Binding-site contacts:
Ligand atom C6 contacts residue LYS121 of chain 1.A at 3.7 Å.
Ligand atom PB contacts residue MG1 of chain 1.R at 3.4 Å.
Ligand atom O6 contacts residue LYS151 of chain 1.A at 3.4 Å (salt-bridge).
Ligand atom N2 contacts residue LEU124 of chain 1.A at 3.4 Å.
Ligand atom O2G contacts residue LYS20 of chain 1.A at 2.8 Å (salt-bridge).
Ligand atom N3B contacts residue GLY17 of chain 1.A at 3.3 Å (h-bond).
Ligand atom N7 contacts residue ASN120 of chain 1.A at 3.3 Å (h-bond).
Ligand atom O2' contacts residue PHE32 of chain 1.A at 3.3 Å.
Ligand atom O6 contacts residue SER149 of chain 1.A at 3.5 Å.
Ligand atom O1A contacts residue SER21 of chain 1.A at 3.4 Å (h-bond).
Ligand atom O2G contacts residue GLY64 of chain 1.A at 3.1 Å.
Ligand atom O1B contacts residue VAL18 of chain 1.A at 3.3 Å (h-bond).
Ligand atom O1B contacts residue GLY17 of chain 1.A at 3.6 Å.
Ligand atom N7 contacts residue ALA22 of chain 1.A at 3.5 Å.
Ligand atom N2 contacts residue ASP123 of chain 1.A at 2.8 Å (salt-bridge).
Ligand atom O2G contacts residue GLY17 of chain 1.A at 3.3 Å (h-bond).
Ligand atom O1B contacts residue LYS20 of chain 1.A at 2.7 Å (salt-bridge).
Ligand atom O2B contacts residue LYS20 of chain 1.A at 3.7 Å.
Ligand atom PG contacts residue MG1 of chain 1.R at 3.4 Å.
Ligand atom O2G contacts residue VAL16 of chain 1.A at 3.3 Å.
Ligand atom O6 contacts residue ASN120 of chain 1.A at 3.4 Å (h-bond).
Ligand atom C2 contacts residue ASP123 of chain 1.A at 3.6 Å.
Ligand atom O1A contacts residue GLY19 of chain 1.A at 3.7 Å.
Ligand atom O6 contacts residue ASP123 of chain 1.A at 3.4 Å (salt-bridge).
Ligand atom PB contacts residue LYS20 of chain 1.A at 3.6 Å.
Ligand atom O2B contacts residue MG1 of chain 1.R at 2.2 Å.
Ligand atom O4' contacts residue LYS121 of chain 1.A at 3.0 Å (salt-bridge).
Ligand atom O1A contacts residue ALA22 of chain 1.A at 2.8 Å (h-bond).
Ligand atom C6 contacts residue ASP123 of chain 1.A at 3.5 Å.
Ligand atom N7 contacts residue ALA150 of chain 1.A at 3.6 Å.
Ligand atom O3A contacts residue GLY19 of chain 1.A at 3.2 Å (h-bond).
Ligand atom C5' contacts residue GLY17 of chain 1.A at 3.5 Å.
Ligand atom O2B contacts residue SER21 of chain 1.A at 3.0 Å (h-bond).
Ligand atom O6 contacts residue ALA150 of chain 1.A at 2.7 Å (h-bond).
Ligand atom C8 contacts residue ALA22 of chain 1.A at 3.4 Å (hydrophobic).
Ligand atom N1 contacts residue ASP123 of chain 1.A at 2.7 Å (salt-bridge).
Ligand atom O1B contacts residue GLY19 of chain 1.A at 3.1 Å (h-bond).
Ligand atom O6 contacts residue LYS121 of chain 1.A at 3.5 Å.
Ligand atom O1G contacts residue MG1 of chain 1.R at 2.2 Å.
Ligand atom N3B contacts residue MG1 of chain 1.R at 3.5 Å.

A protein and the small-molecule ligand that binds it are described below.
Small molecule (SMILES): Nc1nc2c(ncn2[C@@H]2O[C@H](CO[P](=O)(O)O[P](=O)(O)NP(=O)(O)O)[C@@H](O)[C@H]2O)c(=O)[nH]1

Sequence of chain 1.A:
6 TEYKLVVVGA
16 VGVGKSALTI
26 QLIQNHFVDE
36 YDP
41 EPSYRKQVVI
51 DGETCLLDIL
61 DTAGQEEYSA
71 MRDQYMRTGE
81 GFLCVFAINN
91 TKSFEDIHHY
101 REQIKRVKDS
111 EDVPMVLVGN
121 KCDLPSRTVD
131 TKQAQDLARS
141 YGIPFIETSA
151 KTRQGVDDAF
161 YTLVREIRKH